This small molecule binds to this protein.
Small molecule (SMILES): CC[C@H](C)[C@H](NC(=O)[C@H](CC(C)C)NC(=O)[C@H](CO)NC(=O)CNC(=O)[C@@H](NC(=O)[C@@H](N)[C@@H](C)O)C(C)C)C(=O)N[C@H](C=O)CCC(N)=O

Binding-site contacts:
Ligand atom N contacts residue ASP243 of chain 20.D at 2.8 Å (salt-bridge).
Ligand atom C contacts residue ARG35 of chain 20.D at 3.6 Å.
Ligand atom CD contacts residue ARG36 of chain 20.D at 4.1 Å.
Ligand atom CG1 contacts residue ARG35 of chain 20.D at 4.2 Å.
Ligand atom CD1 contacts residue LEU32 of chain 20.D at 3.8 Å (hydrophobic).
Ligand atom CG2 contacts residue ASP243 of chain 20.D at 3.3 Å.
Ligand atom CD1 contacts residue ARG29 of chain 20.D at 4.4 Å.
Ligand atom O contacts residue ARG35 of chain 20.D at 3.4 Å (salt-bridge).
Ligand atom CA contacts residue PRO43 of chain 20.D at 4.4 Å (hydrophobic).
Ligand atom CG2 contacts residue LEU40 of chain 20.D at 4.2 Å (hydrophobic).
Ligand atom C contacts residue ASP243 of chain 20.D at 3.9 Å.
Ligand atom CD1 contacts residue ARG35 of chain 20.D at 4.5 Å.
Ligand atom OG contacts residue ILE25 of chain 20.D at 4.0 Å.
Ligand atom CG2 contacts residue PRO43 of chain 20.D at 3.9 Å (hydrophobic).
Ligand atom CB contacts residue ARG35 of chain 20.D at 3.5 Å.
Ligand atom O contacts residue ARG36 of chain 20.D at 3.6 Å (salt-bridge).
Ligand atom O contacts residue ARG29 of chain 20.D at 3.8 Å.
Ligand atom N contacts residue ARG35 of chain 20.D at 4.1 Å.
Ligand atom O contacts residue ASP243 of chain 20.D at 4.1 Å.
Ligand atom CB contacts residue ASP243 of chain 20.D at 4.3 Å.
Ligand atom OG contacts residue ARG29 of chain 20.D at 4.3 Å.
Ligand atom C contacts residue ARG35 of chain 20.D at 4.4 Å.
Ligand atom CG contacts residue LEU40 of chain 20.D at 4.4 Å (hydrophobic).
Ligand atom C contacts residue ASP243 of chain 20.D at 3.8 Å.
Ligand atom C contacts residue ARG36 of chain 20.D at 3.2 Å.
Ligand atom O contacts residue ARG35 of chain 20.D at 3.1 Å (salt-bridge).
Ligand atom CA contacts residue ARG29 of chain 20.D at 4.0 Å.
Ligand atom CA contacts residue ARG35 of chain 20.D at 3.9 Å.
Ligand atom CA contacts residue ASP243 of chain 20.D at 4.3 Å.
Ligand atom CA contacts residue ASP243 of chain 20.D at 4.4 Å.
Ligand atom CB contacts residue LEU40 of chain 20.D at 4.1 Å (hydrophobic).
Ligand atom N contacts residue ASP243 of chain 20.D at 3.2 Å (salt-bridge).
Ligand atom CD1 contacts residue LEU40 of chain 20.D at 3.8 Å (hydrophobic).
Ligand atom CB contacts residue ARG35 of chain 20.D at 4.1 Å.
Ligand atom OE1 contacts residue ARG36 of chain 20.D at 3.8 Å.
Ligand atom CB contacts residue PRO43 of chain 20.D at 3.8 Å (hydrophobic).
Ligand atom CB contacts residue ARG29 of chain 20.D at 4.1 Å.
Ligand atom CA contacts residue ASP243 of chain 20.D at 3.3 Å.
Ligand atom NE2 contacts residue ARG36 of chain 20.D at 3.9 Å.
Ligand atom N contacts residue PRO43 of chain 20.D at 4.4 Å.

Sequence of chain 20.D:
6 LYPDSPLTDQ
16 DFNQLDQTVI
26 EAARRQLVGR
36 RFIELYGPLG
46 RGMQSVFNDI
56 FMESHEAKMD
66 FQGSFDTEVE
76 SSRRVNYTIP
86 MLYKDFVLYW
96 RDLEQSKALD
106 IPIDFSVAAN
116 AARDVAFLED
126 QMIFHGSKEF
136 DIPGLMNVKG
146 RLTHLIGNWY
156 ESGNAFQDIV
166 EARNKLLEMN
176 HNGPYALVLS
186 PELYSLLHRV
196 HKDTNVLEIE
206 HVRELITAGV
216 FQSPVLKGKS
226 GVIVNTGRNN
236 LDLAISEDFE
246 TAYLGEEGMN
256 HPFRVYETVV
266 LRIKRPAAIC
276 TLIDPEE